The protein below binds the small molecule below.
Small molecule (SMILES): NCC(=O)O

Binding-site contacts:
Ligand atom C contacts residue ARG32 of chain 4.A at 3.6 Å.
Ligand atom OXT contacts residue ARG32 of chain 4.A at 3.5 Å.
Ligand atom CA contacts residue ARG32 of chain 4.A at 4.3 Å.
Ligand atom N contacts residue ARG32 of chain 4.A at 3.8 Å.
Ligand atom O contacts residue ARG32 of chain 4.A at 3.4 Å.

Sequence of chain 4.A:
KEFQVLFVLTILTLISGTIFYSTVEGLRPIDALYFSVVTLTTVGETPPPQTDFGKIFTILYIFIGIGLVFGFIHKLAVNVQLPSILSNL